Sequence of chain 1.A:
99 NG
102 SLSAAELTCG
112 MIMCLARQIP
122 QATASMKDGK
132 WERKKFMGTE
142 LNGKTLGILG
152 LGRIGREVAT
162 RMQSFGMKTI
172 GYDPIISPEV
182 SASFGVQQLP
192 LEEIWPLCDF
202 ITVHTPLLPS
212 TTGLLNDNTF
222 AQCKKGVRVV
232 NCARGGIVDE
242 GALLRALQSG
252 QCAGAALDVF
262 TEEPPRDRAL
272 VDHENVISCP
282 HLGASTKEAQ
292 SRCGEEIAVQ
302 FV

Binding-site contacts:
Ligand atom O25 contacts residue ILE176 of chain 1.A at 3.4 Å.
Ligand atom O31 contacts residue ARG154 of chain 1.A at 3.1 Å (salt-bridge).
Ligand atom C5 contacts residue PRO175 of chain 1.A at 3.4 Å (hydrophobic).
Ligand atom CL1 contacts residue GLY151 of chain 1.A at 3.3 Å.
Ligand atom C5 contacts residue THR206 of chain 1.A at 3.8 Å.
Ligand atom C9 contacts residue PRO175 of chain 1.A at 3.6 Å (hydrophobic).
Ligand atom C20 contacts residue HIS205 of chain 1.A at 3.1 Å.
Ligand atom O30 contacts residue ILE155 of chain 1.A at 3.2 Å.
Ligand atom C10 contacts residue ILE176 of chain 1.A at 3.7 Å (hydrophobic).
Ligand atom O25 contacts residue ASP174 of chain 1.A at 3.0 Å (salt-bridge).
Ligand atom CL2 contacts residue LEU215 of chain 1.A at 3.5 Å.
Ligand atom O30 contacts residue HIS205 of chain 1.A at 3.8 Å.
Ligand atom O30 contacts residue ARG154 of chain 1.A at 3.7 Å.
Ligand atom C17 contacts residue GLY153 of chain 1.A at 3.8 Å.
Ligand atom C20 contacts residue PRO207 of chain 1.A at 3.6 Å (hydrophobic).
Ligand atom CL2 contacts residue TYR173 of chain 1.A at 3.6 Å.
Ligand atom C21 contacts residue PRO207 of chain 1.A at 3.8 Å (hydrophobic).
Ligand atom O11 contacts residue PRO207 of chain 1.A at 3.4 Å.
Ligand atom C19 contacts residue PRO207 of chain 1.A at 3.8 Å (hydrophobic).
Ligand atom N12 contacts residue ASP174 of chain 1.A at 3.2 Å (salt-bridge).
Ligand atom C2 contacts residue THR212 of chain 1.A at 3.8 Å.
Ligand atom C29 contacts residue ARG154 of chain 1.A at 3.8 Å.
Ligand atom C4 contacts residue THR206 of chain 1.A at 3.7 Å.
Ligand atom C9 contacts residue ASP174 of chain 1.A at 3.5 Å.
Ligand atom C17 contacts residue ASP174 of chain 1.A at 3.4 Å.
Ligand atom CL1 contacts residue LEU150 of chain 1.A at 3.8 Å.
Ligand atom C3 contacts residue THR212 of chain 1.A at 3.6 Å.
Ligand atom C29 contacts residue ILE155 of chain 1.A at 3.5 Å (hydrophobic).
Ligand atom O11 contacts residue ILE176 of chain 1.A at 3.8 Å.
Ligand atom C15 contacts residue LEU209 of chain 1.A at 3.8 Å (hydrophobic).
Ligand atom O26 contacts residue THR206 of chain 1.A at 3.4 Å.
Ligand atom C20 contacts residue THR206 of chain 1.A at 3.8 Å.
Ligand atom C19 contacts residue HIS205 of chain 1.A at 3.6 Å.
Ligand atom O25 contacts residue ILE177 of chain 1.A at 3.4 Å.
Ligand atom O26 contacts residue PRO207 of chain 1.A at 3.5 Å (h-bond).
Ligand atom N12 contacts residue ILE176 of chain 1.A at 3.6 Å.
Ligand atom CL1 contacts residue THR206 of chain 1.A at 3.5 Å.
Ligand atom C4 contacts residue PRO175 of chain 1.A at 3.6 Å (hydrophobic).
Ligand atom C6 contacts residue PRO175 of chain 1.A at 3.7 Å (hydrophobic).
Ligand atom CL1 contacts residue TYR173 of chain 1.A at 3.4 Å.

A small-molecule ligand and the protein it binds are described below.
Small molecule (SMILES): Cc1cc2c(cc(C(=O)N[C@H](CO)c3ccc(S(=O)(=O)CC(=O)O)cc3)n2C)c(Cl)c1Cl